Binding-site contacts:
Ligand atom C1 contacts residue TYR436 of chain 1.A at 3.4 Å (hydrophobic).
Ligand atom C22 contacts residue TYR507 of chain 1.D at 3.5 Å (hydrophobic).
Ligand atom O3 contacts residue VAL432 of chain 1.A at 4.1 Å.
Ligand atom C21 contacts residue CYS429 of chain 1.A at 3.7 Å (hydrophobic).
Ligand atom C21 contacts residue PHE513 of chain 1.A at 3.7 Å (hydrophobic).
Ligand atom C9 contacts residue TYR436 of chain 1.A at 3.9 Å (hydrophobic).
Ligand atom C7 contacts residue TYR436 of chain 1.A at 2.9 Å (hydrophobic).
Ligand atom O3 contacts residue ALA433 of chain 1.A at 3.5 Å.
Ligand atom N1 contacts residue TYR436 of chain 1.A at 3.7 Å.
Ligand atom C17 contacts residue ALA433 of chain 1.A at 2.6 Å (hydrophobic).
Ligand atom C18 contacts residue CYS429 of chain 1.A at 3.5 Å (hydrophobic).
Ligand atom O2 contacts residue PHE465 of chain 1.A at 3.2 Å.
Ligand atom C15 contacts residue CYS429 of chain 1.A at 4.0 Å (hydrophobic).
Ligand atom C14 contacts residue CYS429 of chain 1.A at 3.8 Å (hydrophobic).
Ligand atom C20 contacts residue SER503 of chain 1.D at 4.1 Å.
Ligand atom C11 contacts residue TYR507 of chain 1.D at 4.4 Å (hydrophobic).
Ligand atom C16 contacts residue CYS429 of chain 1.A at 3.9 Å (hydrophobic).
Ligand atom O3 contacts residue TYR436 of chain 1.A at 1.7 Å.
Ligand atom C12 contacts residue TYR507 of chain 1.D at 3.7 Å (hydrophobic).
Ligand atom C6 contacts residue TYR436 of chain 1.A at 4.2 Å (hydrophobic).
Ligand atom C8 contacts residue PHE465 of chain 1.A at 4.2 Å (hydrophobic).
Ligand atom O3 contacts residue LEU437 of chain 1.A at 4.1 Å.
Ligand atom C2 contacts residue TYR436 of chain 1.A at 3.6 Å (hydrophobic).
Ligand atom C7 contacts residue ALA433 of chain 1.A at 4.4 Å (hydrophobic).
Ligand atom O1 contacts residue ILE468 of chain 1.A at 3.6 Å.
Ligand atom C16 contacts residue ALA433 of chain 1.A at 3.4 Å (hydrophobic).
Ligand atom C22 contacts residue PHE513 of chain 1.A at 4.2 Å (hydrophobic).
Ligand atom C18 contacts residue ALA433 of chain 1.A at 3.6 Å (hydrophobic).
Ligand atom C19 contacts residue CYS429 of chain 1.A at 3.5 Å (hydrophobic).
Ligand atom C17 contacts residue CYS429 of chain 1.A at 3.7 Å (hydrophobic).

Sequence of chain 1.A:
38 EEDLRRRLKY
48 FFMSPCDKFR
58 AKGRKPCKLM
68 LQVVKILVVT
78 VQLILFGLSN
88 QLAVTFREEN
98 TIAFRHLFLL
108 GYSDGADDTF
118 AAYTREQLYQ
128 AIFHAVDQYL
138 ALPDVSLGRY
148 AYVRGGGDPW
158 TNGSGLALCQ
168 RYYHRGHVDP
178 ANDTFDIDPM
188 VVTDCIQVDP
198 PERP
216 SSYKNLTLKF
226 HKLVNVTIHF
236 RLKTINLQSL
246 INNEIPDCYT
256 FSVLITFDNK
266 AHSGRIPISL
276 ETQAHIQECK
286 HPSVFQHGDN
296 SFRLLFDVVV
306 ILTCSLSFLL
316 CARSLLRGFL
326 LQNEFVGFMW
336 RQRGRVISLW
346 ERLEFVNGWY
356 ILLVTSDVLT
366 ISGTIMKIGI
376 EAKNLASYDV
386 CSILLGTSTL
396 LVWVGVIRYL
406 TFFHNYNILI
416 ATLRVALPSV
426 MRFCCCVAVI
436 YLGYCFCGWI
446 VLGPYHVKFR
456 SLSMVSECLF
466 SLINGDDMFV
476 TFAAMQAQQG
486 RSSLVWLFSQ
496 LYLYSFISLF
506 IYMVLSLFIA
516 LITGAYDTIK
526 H

Sequence of chain 1.D:
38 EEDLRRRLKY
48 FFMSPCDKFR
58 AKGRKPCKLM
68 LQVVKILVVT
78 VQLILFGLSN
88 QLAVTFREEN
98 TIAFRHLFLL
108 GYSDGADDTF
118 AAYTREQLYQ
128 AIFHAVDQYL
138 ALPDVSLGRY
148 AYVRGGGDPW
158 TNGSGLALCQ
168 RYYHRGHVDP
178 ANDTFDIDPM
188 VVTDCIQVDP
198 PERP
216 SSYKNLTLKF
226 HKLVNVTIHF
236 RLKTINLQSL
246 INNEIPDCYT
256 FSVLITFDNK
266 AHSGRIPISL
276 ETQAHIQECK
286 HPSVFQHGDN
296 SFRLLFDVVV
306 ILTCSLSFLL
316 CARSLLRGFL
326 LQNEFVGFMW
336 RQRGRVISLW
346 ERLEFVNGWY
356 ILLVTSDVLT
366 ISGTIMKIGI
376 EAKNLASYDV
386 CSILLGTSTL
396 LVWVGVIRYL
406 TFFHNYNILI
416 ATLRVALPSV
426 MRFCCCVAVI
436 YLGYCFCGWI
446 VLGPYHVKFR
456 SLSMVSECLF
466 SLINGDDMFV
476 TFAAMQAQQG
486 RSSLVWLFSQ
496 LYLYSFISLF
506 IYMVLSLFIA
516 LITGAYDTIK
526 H

The protein below binds the small molecule below.
Small molecule (SMILES): C[C@H]1CC(C)(C)N(C(=O)CN2C(=O)c3ccccc3C2=O)c2ccccc21